Sequence of chain 49.C:
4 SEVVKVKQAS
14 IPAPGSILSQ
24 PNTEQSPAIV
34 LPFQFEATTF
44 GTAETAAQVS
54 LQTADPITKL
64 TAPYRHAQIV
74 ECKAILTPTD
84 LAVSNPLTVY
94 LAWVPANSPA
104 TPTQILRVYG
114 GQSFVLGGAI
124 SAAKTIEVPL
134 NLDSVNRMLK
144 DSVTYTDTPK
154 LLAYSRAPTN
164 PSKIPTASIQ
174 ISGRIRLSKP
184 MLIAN

This small molecule binds to this protein.
Small molecule (SMILES): Nc1ccn([C@@H]2O[C@H](CO[P](=O)(O)O[C@H]3[C@@H](O)[C@H](n4ccc(N)nc4=O)O[C@@H]3CO[P](=O)(O)O[C@H]3[C@@H](O)[C@H](n4ccc(N)nc4=O)O[C@@H]3CO)[C@@H](O)[C@H]2O)c(=O)n1

Binding-site contacts:
Ligand atom C4' contacts residue GLU74 of chain 49.C at 3.9 Å.
Ligand atom P contacts residue LYS10 of chain 49.C at 4.0 Å.
Ligand atom O3' contacts residue LYS8 of chain 49.C at 3.8 Å.
Ligand atom O4' contacts residue GLU74 of chain 49.C at 3.7 Å.
Ligand atom O2' contacts residue LEU135 of chain 49.C at 4.3 Å.
Ligand atom OP1 contacts residue PRO132 of chain 49.C at 3.6 Å.
Ligand atom OP1 contacts residue ASN134 of chain 49.C at 4.2 Å.
Ligand atom OP1 contacts residue LYS10 of chain 49.C at 4.3 Å.
Ligand atom OP2 contacts residue LYS8 of chain 49.C at 2.9 Å (salt-bridge).
Ligand atom O5' contacts residue LYS8 of chain 49.C at 4.5 Å.
Ligand atom C1' contacts residue GLU74 of chain 49.C at 3.8 Å.
Ligand atom P contacts residue LYS8 of chain 49.C at 3.0 Å.
Ligand atom O3' contacts residue ASN134 of chain 49.C at 4.2 Å.
Ligand atom O2' contacts residue GLU74 of chain 49.C at 3.2 Å.
Ligand atom C2' contacts residue ASN134 of chain 49.C at 4.3 Å.
Ligand atom OP1 contacts residue LYS8 of chain 49.C at 2.6 Å (salt-bridge).
Ligand atom C2' contacts residue GLU74 of chain 49.C at 4.1 Å.
Ligand atom OP2 contacts residue LYS10 of chain 49.C at 2.9 Å.
Ligand atom O2' contacts residue ASN134 of chain 49.C at 3.2 Å (h-bond).